Sequence of chain 1.C:
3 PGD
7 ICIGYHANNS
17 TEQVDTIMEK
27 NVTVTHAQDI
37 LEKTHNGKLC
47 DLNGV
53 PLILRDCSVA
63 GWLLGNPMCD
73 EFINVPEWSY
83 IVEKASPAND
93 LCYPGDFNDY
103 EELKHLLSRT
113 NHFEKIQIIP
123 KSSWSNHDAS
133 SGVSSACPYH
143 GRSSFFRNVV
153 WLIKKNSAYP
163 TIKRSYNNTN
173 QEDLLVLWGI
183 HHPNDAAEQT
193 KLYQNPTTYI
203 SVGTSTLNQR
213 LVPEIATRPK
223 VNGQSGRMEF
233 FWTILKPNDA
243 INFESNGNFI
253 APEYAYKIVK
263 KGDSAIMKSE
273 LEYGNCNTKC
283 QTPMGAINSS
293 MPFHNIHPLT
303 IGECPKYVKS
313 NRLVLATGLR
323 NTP

The protein below binds the small molecule below.
Small molecule (SMILES): CC(=O)N[C@@H]1[C@@H](O)[C@H](O)[C@@H](CO)O[C@H]1O

Binding-site contacts:
Ligand atom N2 contacts residue ASN169 of chain 1.C at 2.7 Å (h-bond).
Ligand atom C7 contacts residue ALA242 of chain 1.C at 3.9 Å (hydrophobic).
Ligand atom C7 contacts residue ASN240 of chain 1.C at 4.0 Å.
Ligand atom C8 contacts residue PRO221 of chain 1.A at 4.3 Å (hydrophobic).
Ligand atom C8 contacts residue ASN240 of chain 1.C at 3.7 Å.
Ligand atom C8 contacts residue ALA242 of chain 1.C at 3.6 Å (hydrophobic).
Ligand atom C1 contacts residue ASN240 of chain 1.C at 4.0 Å.
Ligand atom C7 contacts residue ASN169 of chain 1.C at 3.2 Å.
Ligand atom N2 contacts residue ASN240 of chain 1.C at 3.2 Å (h-bond).
Ligand atom C2 contacts residue ASN240 of chain 1.C at 4.0 Å.
Ligand atom C3 contacts residue ASN240 of chain 1.C at 4.3 Å.
Ligand atom C4 contacts residue ASN169 of chain 1.C at 4.2 Å.
Ligand atom C1 contacts residue ASN169 of chain 1.C at 1.4 Å.
Ligand atom C5 contacts residue ASN169 of chain 1.C at 3.7 Å.
Ligand atom C8 contacts residue ASP241 of chain 1.C at 4.0 Å.
Ligand atom C2 contacts residue ASN169 of chain 1.C at 2.3 Å.
Ligand atom O5 contacts residue ASN169 of chain 1.C at 2.4 Å (h-bond).
Ligand atom O7 contacts residue ALA242 of chain 1.C at 4.0 Å.
Ligand atom O7 contacts residue ASN169 of chain 1.C at 3.5 Å (h-bond).
Ligand atom C3 contacts residue ASN169 of chain 1.C at 3.7 Å.
Ligand atom C8 contacts residue ASN169 of chain 1.C at 4.2 Å.

Sequence of chain 1.A:
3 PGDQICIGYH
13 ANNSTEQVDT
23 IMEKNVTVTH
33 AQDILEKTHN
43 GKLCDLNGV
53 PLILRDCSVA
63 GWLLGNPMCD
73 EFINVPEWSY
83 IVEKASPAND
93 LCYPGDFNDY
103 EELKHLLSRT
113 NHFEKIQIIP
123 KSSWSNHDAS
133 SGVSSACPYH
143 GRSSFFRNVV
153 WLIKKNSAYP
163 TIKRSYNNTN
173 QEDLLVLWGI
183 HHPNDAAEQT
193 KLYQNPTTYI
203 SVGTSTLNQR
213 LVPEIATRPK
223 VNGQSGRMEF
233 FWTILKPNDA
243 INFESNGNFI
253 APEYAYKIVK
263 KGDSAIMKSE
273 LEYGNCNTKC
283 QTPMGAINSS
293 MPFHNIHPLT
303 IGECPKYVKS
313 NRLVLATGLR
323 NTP